Binding-site contacts:
Ligand atom CM contacts residue ASP216 of chain 1.A at 3.7 Å.
Ligand atom N contacts residue GLY38 of chain 1.A at 3.2 Å (h-bond).
Ligand atom CD2 contacts residue GLY218 of chain 1.A at 3.5 Å.
Ligand atom N contacts residue THR219 of chain 1.A at 3.6 Å (h-bond).
Ligand atom O contacts residue VAL80 of chain 1.A at 3.5 Å.
Ligand atom O contacts residue THR219 of chain 1.A at 3.1 Å.
Ligand atom O contacts residue TYR79 of chain 1.A at 3.5 Å.
Ligand atom CB contacts residue GLY38 of chain 1.A at 3.6 Å.
Ligand atom CA contacts residue SER220 of chain 1.A at 3.8 Å.
Ligand atom C contacts residue SER81 of chain 1.A at 3.6 Å.
Ligand atom OH contacts residue ASP216 of chain 1.A at 2.5 Å (salt-bridge).
Ligand atom CA contacts residue SER220 of chain 1.A at 3.3 Å.
Ligand atom CD2 contacts residue ILE34 of chain 1.A at 3.8 Å (hydrophobic).
Ligand atom N contacts residue ASN78 of chain 1.A at 2.9 Å (h-bond).
Ligand atom OH contacts residue GLY38 of chain 1.A at 3.5 Å.
Ligand atom N contacts residue SER81 of chain 1.A at 2.8 Å (h-bond).
Ligand atom CB contacts residue VAL80 of chain 1.A at 3.6 Å (hydrophobic).
Ligand atom O contacts residue VAL80 of chain 1.A at 2.8 Å (h-bond).
Ligand atom O contacts residue GLY218 of chain 1.A at 3.7 Å.
Ligand atom OH contacts residue ASP36 of chain 1.A at 2.6 Å (salt-bridge).
Ligand atom O contacts residue TYR194 of chain 1.A at 2.6 Å (h-bond).
Ligand atom CG1 contacts residue VAL80 of chain 1.A at 3.5 Å (hydrophobic).
Ligand atom CD1 contacts residue TYR79 of chain 1.A at 3.4 Å (hydrophobic).
Ligand atom OXT contacts residue LEU133 of chain 1.A at 3.7 Å.
Ligand atom O contacts residue SER220 of chain 1.A at 2.8 Å (h-bond).
Ligand atom C contacts residue TYR194 of chain 1.A at 3.6 Å (hydrophobic).
Ligand atom CG2 contacts residue ILE292 of chain 1.A at 3.8 Å (hydrophobic).
Ligand atom N contacts residue GLY218 of chain 1.A at 3.3 Å (h-bond).
Ligand atom CB contacts residue GLY218 of chain 1.A at 3.2 Å.
Ligand atom CM contacts residue TYR194 of chain 1.A at 3.7 Å (hydrophobic).
Ligand atom C contacts residue SER220 of chain 1.A at 3.5 Å.
Ligand atom CH contacts residue ASP36 of chain 1.A at 3.1 Å.
Ligand atom CH contacts residue ASP216 of chain 1.A at 3.6 Å.
Ligand atom O contacts residue SER81 of chain 1.A at 3.3 Å (h-bond).
Ligand atom CA contacts residue ASN78 of chain 1.A at 3.5 Å.
Ligand atom C contacts residue ASN78 of chain 1.A at 3.7 Å.
Ligand atom N contacts residue SER220 of chain 1.A at 2.8 Å (h-bond).
Ligand atom CA contacts residue SER81 of chain 1.A at 3.5 Å.
Ligand atom CB contacts residue ASP36 of chain 1.A at 3.3 Å.
Ligand atom CA contacts residue THR219 of chain 1.A at 3.5 Å.

Sequence of chain 1.A:
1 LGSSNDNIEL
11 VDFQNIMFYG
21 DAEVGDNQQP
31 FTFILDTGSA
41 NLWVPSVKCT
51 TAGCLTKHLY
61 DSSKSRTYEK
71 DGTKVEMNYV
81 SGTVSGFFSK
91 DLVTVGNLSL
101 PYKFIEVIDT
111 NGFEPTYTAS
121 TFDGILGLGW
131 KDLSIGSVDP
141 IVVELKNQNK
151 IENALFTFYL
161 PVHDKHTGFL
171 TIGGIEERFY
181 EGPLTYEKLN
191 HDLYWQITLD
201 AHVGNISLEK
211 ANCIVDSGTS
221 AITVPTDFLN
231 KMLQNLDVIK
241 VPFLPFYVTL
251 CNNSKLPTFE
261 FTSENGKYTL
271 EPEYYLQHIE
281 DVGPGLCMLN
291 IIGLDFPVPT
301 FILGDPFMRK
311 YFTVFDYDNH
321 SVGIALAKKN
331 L

This small molecule binds to this protein.
Small molecule (SMILES): CC(C)CC(=O)N[C@H](C(=O)N[C@H](C(=O)N[C@@H](CC(C)C)[C@@H](O)CC(=O)N[C@@H](C)C(=O)N[C@@H](CC(C)C)[C@@H](O)CC(=O)O)C(C)C)C(C)C